Binding-site contacts:
Ligand atom O7 contacts residue TRP280 of chain 1.A at 3.1 Å.
Ligand atom C4 contacts residue ASN249 of chain 1.A at 4.2 Å.
Ligand atom C3 contacts residue ASN249 of chain 1.A at 3.7 Å.
Ligand atom C5 contacts residue ASN249 of chain 1.A at 3.6 Å.
Ligand atom O7 contacts residue ASN249 of chain 1.A at 3.4 Å (h-bond).
Ligand atom O5 contacts residue ASN249 of chain 1.A at 2.4 Å (h-bond).
Ligand atom C7 contacts residue ASN249 of chain 1.A at 3.2 Å.
Ligand atom C8 contacts residue TRP280 of chain 1.A at 4.4 Å (hydrophobic).
Ligand atom C2 contacts residue ASN249 of chain 1.A at 2.3 Å.
Ligand atom C1 contacts residue ASN249 of chain 1.A at 1.4 Å.
Ligand atom N2 contacts residue ASN249 of chain 1.A at 2.8 Å (h-bond).
Ligand atom C7 contacts residue TRP280 of chain 1.A at 4.1 Å (hydrophobic).
Ligand atom O6 contacts residue ASN249 of chain 1.A at 4.3 Å.
Ligand atom C8 contacts residue ASN249 of chain 1.A at 4.3 Å.

Sequence of chain 1.A:
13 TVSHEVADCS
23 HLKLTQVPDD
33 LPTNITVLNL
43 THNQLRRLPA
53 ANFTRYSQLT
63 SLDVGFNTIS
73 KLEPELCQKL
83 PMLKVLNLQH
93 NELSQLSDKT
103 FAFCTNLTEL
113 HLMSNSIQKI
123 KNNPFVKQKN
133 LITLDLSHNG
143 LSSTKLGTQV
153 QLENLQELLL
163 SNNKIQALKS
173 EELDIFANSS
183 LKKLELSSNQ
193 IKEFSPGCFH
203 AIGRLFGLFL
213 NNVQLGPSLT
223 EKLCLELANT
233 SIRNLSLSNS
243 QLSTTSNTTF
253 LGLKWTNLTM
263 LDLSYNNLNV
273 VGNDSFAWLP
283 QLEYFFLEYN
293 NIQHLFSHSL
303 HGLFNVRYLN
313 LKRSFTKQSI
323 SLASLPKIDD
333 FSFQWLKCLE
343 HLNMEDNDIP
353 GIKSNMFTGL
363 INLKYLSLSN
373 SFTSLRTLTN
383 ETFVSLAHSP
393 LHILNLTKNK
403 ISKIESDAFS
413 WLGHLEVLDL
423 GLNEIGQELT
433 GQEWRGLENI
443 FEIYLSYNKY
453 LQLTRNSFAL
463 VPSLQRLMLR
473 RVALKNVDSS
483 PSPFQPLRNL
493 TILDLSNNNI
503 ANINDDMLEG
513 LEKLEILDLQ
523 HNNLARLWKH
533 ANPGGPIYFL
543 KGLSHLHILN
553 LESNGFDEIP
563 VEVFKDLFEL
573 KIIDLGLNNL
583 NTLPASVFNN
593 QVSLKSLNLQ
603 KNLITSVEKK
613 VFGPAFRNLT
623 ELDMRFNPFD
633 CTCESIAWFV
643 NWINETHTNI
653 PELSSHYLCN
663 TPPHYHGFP

A protein and the small-molecule ligand that binds it are described below.
Small molecule (SMILES): CC(=O)N[C@H]1[C@H](O[C@H]2[C@H](O)[C@@H](NC(C)=O)CO[C@@H]2CO)O[C@H](CO)[C@@H](O)[C@@H]1O